Sequence of chain 1.A:
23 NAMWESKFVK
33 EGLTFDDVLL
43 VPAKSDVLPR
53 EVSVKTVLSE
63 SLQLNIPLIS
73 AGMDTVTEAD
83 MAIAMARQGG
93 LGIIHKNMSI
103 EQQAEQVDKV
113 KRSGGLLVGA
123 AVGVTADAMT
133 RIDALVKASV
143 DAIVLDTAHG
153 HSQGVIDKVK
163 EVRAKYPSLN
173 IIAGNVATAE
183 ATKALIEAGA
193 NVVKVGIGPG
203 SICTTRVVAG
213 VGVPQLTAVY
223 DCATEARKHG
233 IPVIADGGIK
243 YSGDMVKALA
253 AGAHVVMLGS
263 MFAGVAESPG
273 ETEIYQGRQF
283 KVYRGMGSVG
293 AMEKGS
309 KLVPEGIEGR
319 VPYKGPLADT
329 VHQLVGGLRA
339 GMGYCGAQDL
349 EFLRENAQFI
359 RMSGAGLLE

Sequence of chain 2.D:
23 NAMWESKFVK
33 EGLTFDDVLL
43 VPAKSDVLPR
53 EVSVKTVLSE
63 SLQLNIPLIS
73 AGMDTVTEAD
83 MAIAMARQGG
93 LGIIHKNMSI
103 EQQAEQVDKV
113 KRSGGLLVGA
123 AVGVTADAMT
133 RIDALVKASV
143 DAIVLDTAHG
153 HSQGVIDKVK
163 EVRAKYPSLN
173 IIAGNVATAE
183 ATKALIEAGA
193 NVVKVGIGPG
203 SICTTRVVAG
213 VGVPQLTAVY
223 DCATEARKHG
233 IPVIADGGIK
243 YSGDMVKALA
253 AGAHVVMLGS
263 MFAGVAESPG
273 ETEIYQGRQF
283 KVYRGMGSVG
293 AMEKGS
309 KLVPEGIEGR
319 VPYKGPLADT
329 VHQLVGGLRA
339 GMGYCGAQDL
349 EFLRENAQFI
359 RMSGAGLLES

This small molecule binds to this protein.
Small molecule (SMILES): C[C@H](Oc1cccc2ccccc12)C(=O)Nc1ccc2oc(-c3ccncc3)nc2c1

Binding-site contacts:
Ligand atom C10 contacts residue GLU313 of chain 1.A at 3.7 Å.
Ligand atom C13 contacts residue LEU310 of chain 1.A at 3.9 Å (hydrophobic).
Ligand atom C18 contacts residue ALA150 of chain 1.A at 3.5 Å (hydrophobic).
Ligand atom C6 contacts residue VAL49 of chain 2.D at 3.5 Å (hydrophobic).
Ligand atom C12 contacts residue TYR342 of chain 2.D at 3.6 Å (hydrophobic).
Ligand atom C18 contacts residue THR207 of chain 1.A at 3.8 Å.
Ligand atom C14 contacts residue GLU313 of chain 1.A at 3.8 Å.
Ligand atom C43 contacts residue IMP1 of chain 1.E at 3.8 Å.
Ligand atom C46 contacts residue MET288 of chain 1.A at 3.8 Å (hydrophobic).
Ligand atom C17 contacts residue TYR342 of chain 2.D at 3.6 Å (hydrophobic).
Ligand atom C44 contacts residue MET288 of chain 1.A at 3.8 Å (hydrophobic).
Ligand atom C4 contacts residue SER154 of chain 1.A at 3.9 Å.
Ligand atom C4 contacts residue LEU50 of chain 2.D at 3.4 Å (hydrophobic).
Ligand atom N2 contacts residue SER154 of chain 1.A at 3.4 Å.
Ligand atom N3 contacts residue GLU313 of chain 1.A at 3.0 Å (salt-bridge).
Ligand atom C16 contacts residue ALA150 of chain 1.A at 3.9 Å (hydrophobic).
Ligand atom C13 contacts residue GLU313 of chain 1.A at 3.9 Å.
Ligand atom C45 contacts residue MET288 of chain 1.A at 3.4 Å (hydrophobic).
Ligand atom C3 contacts residue LEU50 of chain 2.D at 3.4 Å (hydrophobic).
Ligand atom O1 contacts residue PRO51 of chain 2.D at 3.8 Å.
Ligand atom C6 contacts residue SER47 of chain 2.D at 3.4 Å.
Ligand atom C46 contacts residue GLY289 of chain 1.A at 3.6 Å.
Ligand atom C11 contacts residue GLU313 of chain 1.A at 3.4 Å.
Ligand atom C12 contacts residue ALA338 of chain 2.D at 3.7 Å (hydrophobic).
Ligand atom C17 contacts residue ALA150 of chain 1.A at 3.5 Å (hydrophobic).
Ligand atom C15 contacts residue MET294 of chain 1.A at 3.8 Å (hydrophobic).
Ligand atom O2 contacts residue ALA150 of chain 1.A at 3.6 Å.
Ligand atom C17 contacts residue IMP1 of chain 1.E at 3.9 Å.
Ligand atom C15 contacts residue VAL311 of chain 1.A at 3.8 Å (hydrophobic).
Ligand atom C17 contacts residue GLU313 of chain 1.A at 3.5 Å.
Ligand atom C5 contacts residue SER154 of chain 1.A at 3.6 Å.
Ligand atom C5 contacts residue SER47 of chain 2.D at 3.1 Å.
Ligand atom C18 contacts residue TYR342 of chain 2.D at 3.5 Å (hydrophobic).
Ligand atom O3 contacts residue GLY289 of chain 1.A at 3.6 Å.
Ligand atom C7 contacts residue PRO51 of chain 2.D at 3.8 Å (hydrophobic).
Ligand atom C18 contacts residue IMP1 of chain 1.E at 3.4 Å.
Ligand atom C19 contacts residue ALA150 of chain 1.A at 3.7 Å (hydrophobic).
Ligand atom C5 contacts residue VAL49 of chain 2.D at 3.6 Å (hydrophobic).
Ligand atom C19 contacts residue IMP1 of chain 1.E at 3.3 Å.
Ligand atom C11 contacts residue TYR342 of chain 2.D at 3.4 Å (hydrophobic).